Sequence of chain 1.A:
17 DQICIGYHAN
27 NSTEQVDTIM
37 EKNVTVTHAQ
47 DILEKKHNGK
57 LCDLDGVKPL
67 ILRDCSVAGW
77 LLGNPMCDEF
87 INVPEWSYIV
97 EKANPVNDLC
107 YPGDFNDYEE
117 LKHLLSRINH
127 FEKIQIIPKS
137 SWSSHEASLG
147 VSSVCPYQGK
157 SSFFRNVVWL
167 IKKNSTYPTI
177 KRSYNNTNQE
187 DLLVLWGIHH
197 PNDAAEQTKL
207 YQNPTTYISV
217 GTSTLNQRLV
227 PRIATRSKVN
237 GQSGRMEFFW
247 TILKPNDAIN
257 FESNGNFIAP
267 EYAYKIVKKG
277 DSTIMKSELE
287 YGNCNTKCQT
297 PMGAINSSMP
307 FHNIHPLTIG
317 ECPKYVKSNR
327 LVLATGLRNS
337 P

A small-molecule ligand and the protein it binds are described below.
Small molecule (SMILES): CC(=O)N[C@@H]1[C@@H](O)[C@H](O)[C@@H](CO)O[C@H]1O

Binding-site contacts:
Ligand atom C4 contacts residue ASN39 of chain 1.A at 4.5 Å.
Ligand atom N2 contacts residue ASN39 of chain 1.A at 3.1 Å (h-bond).
Ligand atom C5 contacts residue ASN39 of chain 1.A at 3.9 Å.
Ligand atom O5 contacts residue ASN39 of chain 1.A at 2.6 Å (h-bond).
Ligand atom C7 contacts residue ASN39 of chain 1.A at 3.3 Å.
Ligand atom C3 contacts residue ASN39 of chain 1.A at 4.1 Å.
Ligand atom O5 contacts residue GLN31 of chain 1.A at 4.0 Å.
Ligand atom C1 contacts residue ASN39 of chain 1.A at 1.8 Å.
Ligand atom C2 contacts residue ASN39 of chain 1.A at 2.7 Å.
Ligand atom C8 contacts residue LYS38 of chain 1.A at 3.8 Å.
Ligand atom C7 contacts residue LYS38 of chain 1.A at 4.5 Å.
Ligand atom O7 contacts residue ASN39 of chain 1.A at 3.0 Å (h-bond).